Binding-site contacts:
Ligand atom OE2 contacts residue THR99 of chain 1.A at 3.9 Å.
Ligand atom N contacts residue ASN96 of chain 1.A at 3.1 Å (h-bond).
Ligand atom OE2 contacts residue LYS52 of chain 1.B at 3.8 Å.
Ligand atom OE1 contacts residue HIS35 of chain 1.B at 3.6 Å.
Ligand atom OE2 contacts residue ARG50 of chain 1.B at 2.8 Å (salt-bridge).
Ligand atom N contacts residue LYS97 of chain 1.A at 3.7 Å.
Ligand atom CD contacts residue THR99 of chain 1.A at 4.1 Å.
Ligand atom N contacts residue ARG101 of chain 1.B at 3.1 Å (salt-bridge).
Ligand atom CG contacts residue ASN96 of chain 1.A at 3.9 Å.
Ligand atom CB contacts residue ARG31 of chain 1.A at 4.0 Å.
Ligand atom CB contacts residue LEU101 of chain 1.A at 3.9 Å (hydrophobic).
Ligand atom CD contacts residue ARG50 of chain 1.B at 3.5 Å.
Ligand atom CB contacts residue LYS97 of chain 1.A at 4.1 Å.
Ligand atom CG contacts residue LYS97 of chain 1.A at 4.5 Å.
Ligand atom CA contacts residue ASN96 of chain 1.A at 3.3 Å.
Ligand atom CA contacts residue ASN96 of chain 1.A at 4.2 Å.
Ligand atom CA contacts residue ARG101 of chain 1.B at 4.2 Å.
Ligand atom CD contacts residue LYS52 of chain 1.B at 4.1 Å.
Ligand atom CG contacts residue LEU101 of chain 1.A at 4.1 Å (hydrophobic).
Ligand atom OE1 contacts residue LYS52 of chain 1.B at 4.0 Å.
Ligand atom CB contacts residue ASP37 of chain 1.A at 3.7 Å.
Ligand atom C contacts residue ASN96 of chain 1.A at 3.6 Å.
Ligand atom O contacts residue LYS97 of chain 1.A at 4.1 Å.
Ligand atom CG contacts residue GLN98 of chain 1.A at 4.4 Å.
Ligand atom CB contacts residue ASN96 of chain 1.A at 3.6 Å.
Ligand atom C contacts residue LYS97 of chain 1.A at 3.3 Å.
Ligand atom CA contacts residue LYS97 of chain 1.A at 3.9 Å.
Ligand atom OE1 contacts residue THR99 of chain 1.A at 4.3 Å.
Ligand atom O contacts residue LYS52 of chain 1.B at 4.1 Å.
Ligand atom N contacts residue ASN96 of chain 1.A at 4.4 Å.
Ligand atom OE1 contacts residue ARG50 of chain 1.B at 2.8 Å (salt-bridge).
Ligand atom CB contacts residue ASN96 of chain 1.A at 4.3 Å.
Ligand atom CB contacts residue HIS35 of chain 1.B at 4.4 Å.

Sequence of chain 1.B:
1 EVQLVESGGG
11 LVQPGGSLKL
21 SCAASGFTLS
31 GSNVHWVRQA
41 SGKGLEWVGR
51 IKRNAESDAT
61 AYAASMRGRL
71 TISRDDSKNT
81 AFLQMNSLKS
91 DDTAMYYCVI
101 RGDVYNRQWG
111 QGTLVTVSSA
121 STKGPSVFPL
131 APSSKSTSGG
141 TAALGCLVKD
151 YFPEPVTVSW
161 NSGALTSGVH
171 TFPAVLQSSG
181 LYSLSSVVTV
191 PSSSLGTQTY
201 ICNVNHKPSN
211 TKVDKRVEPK

Sequence of chain 1.A:
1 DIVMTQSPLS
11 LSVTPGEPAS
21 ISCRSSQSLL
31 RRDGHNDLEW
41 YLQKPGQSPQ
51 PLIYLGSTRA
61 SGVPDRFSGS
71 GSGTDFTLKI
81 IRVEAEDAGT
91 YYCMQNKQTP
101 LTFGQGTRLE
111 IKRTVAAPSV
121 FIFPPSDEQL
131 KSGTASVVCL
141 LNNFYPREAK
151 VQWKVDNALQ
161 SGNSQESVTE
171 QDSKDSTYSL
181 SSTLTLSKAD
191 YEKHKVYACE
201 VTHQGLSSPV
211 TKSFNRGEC

A protein and the small-molecule ligand that binds it are described below.
Small molecule (SMILES): C[C@@H](C=O)NC(=O)[C@@H](N)CCC(=O)O